The small molecule below binds the protein below.
Small molecule (SMILES): CC[C@H](C)[C@H](N)C(=O)N[C@@H](CO)C(=O)N[C@@H](CCC(=O)O)C(=O)N[C@H](C=O)C(C)C

Sequence of chain 2.E:
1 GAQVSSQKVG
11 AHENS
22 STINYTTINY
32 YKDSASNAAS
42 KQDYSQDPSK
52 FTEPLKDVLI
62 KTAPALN

Binding-site contacts:
Ligand atom CB contacts residue VAL4 of chain 2.E at 4.2 Å (hydrophobic).
Ligand atom C contacts residue GLN3 of chain 2.E at 3.8 Å.
Ligand atom C contacts residue VAL4 of chain 2.E at 3.5 Å (hydrophobic).
Ligand atom CB contacts residue VAL4 of chain 2.E at 4.0 Å (hydrophobic).
Ligand atom OE1 contacts residue VAL4 of chain 2.E at 3.3 Å (h-bond).
Ligand atom CB contacts residue GLN3 of chain 2.E at 3.6 Å.
Ligand atom CD contacts residue VAL4 of chain 2.E at 3.8 Å (hydrophobic).
Ligand atom CG1 contacts residue GLN3 of chain 2.E at 3.0 Å.
Ligand atom O contacts residue GLN3 of chain 2.E at 3.0 Å (h-bond).
Ligand atom CA contacts residue VAL4 of chain 2.E at 4.0 Å (hydrophobic).
Ligand atom CB contacts residue ALA2 of chain 2.E at 3.5 Å (hydrophobic).
Ligand atom CA contacts residue ALA2 of chain 2.E at 3.4 Å (hydrophobic).
Ligand atom C contacts residue VAL4 of chain 2.E at 4.4 Å (hydrophobic).
Ligand atom CG2 contacts residue VAL4 of chain 2.E at 3.4 Å (hydrophobic).
Ligand atom C contacts residue VAL4 of chain 2.E at 4.5 Å (hydrophobic).
Ligand atom C contacts residue ALA2 of chain 2.E at 3.6 Å (hydrophobic).
Ligand atom OE2 contacts residue VAL4 of chain 2.E at 3.6 Å.
Ligand atom CA contacts residue VAL4 of chain 2.E at 3.5 Å (hydrophobic).
Ligand atom CB contacts residue ALA2 of chain 2.E at 4.0 Å (hydrophobic).
Ligand atom C contacts residue ALA2 of chain 2.E at 4.2 Å (hydrophobic).
Ligand atom N contacts residue ALA2 of chain 2.E at 2.8 Å (h-bond).
Ligand atom CA contacts residue GLN3 of chain 2.E at 4.3 Å.
Ligand atom N contacts residue VAL4 of chain 2.E at 3.0 Å (h-bond).
Ligand atom CA contacts residue ALA2 of chain 2.E at 3.8 Å (hydrophobic).
Ligand atom N contacts residue GLN3 of chain 2.E at 4.5 Å.
Ligand atom O contacts residue VAL4 of chain 2.E at 4.2 Å.
Ligand atom CG2 contacts residue ALA2 of chain 2.E at 4.3 Å (hydrophobic).
Ligand atom OG contacts residue GLN3 of chain 2.E at 3.3 Å (h-bond).
Ligand atom N contacts residue VAL4 of chain 2.E at 4.1 Å.
Ligand atom CG2 contacts residue SER5 of chain 2.E at 3.2 Å.
Ligand atom CB contacts residue GLN3 of chain 2.E at 4.1 Å.
Ligand atom O contacts residue VAL4 of chain 2.E at 4.4 Å.
Ligand atom CG2 contacts residue GLN3 of chain 2.E at 3.9 Å.
Ligand atom N contacts residue ALA2 of chain 2.E at 4.3 Å.